Binding-site contacts:
Ligand atom C5 contacts residue ASN303 of chain 1.A at 3.7 Å.
Ligand atom C8 contacts residue GLN434 of chain 1.A at 4.1 Å.
Ligand atom C8 contacts residue ASN304 of chain 1.A at 3.0 Å.
Ligand atom C2 contacts residue ASN303 of chain 1.A at 2.5 Å.
Ligand atom O5 contacts residue ASN303 of chain 1.A at 2.4 Å (h-bond).
Ligand atom C7 contacts residue THR305 of chain 1.A at 4.3 Å.
Ligand atom N2 contacts residue ASN303 of chain 1.A at 2.9 Å (h-bond).
Ligand atom C4 contacts residue ASN303 of chain 1.A at 4.3 Å.
Ligand atom C6 contacts residue VAL436 of chain 1.A at 3.8 Å (hydrophobic).
Ligand atom O5 contacts residue VAL436 of chain 1.A at 4.1 Å.
Ligand atom C1 contacts residue ASN303 of chain 1.A at 1.4 Å.
Ligand atom O7 contacts residue ILE324 of chain 1.A at 4.3 Å.
Ligand atom C3 contacts residue ASN303 of chain 1.A at 3.8 Å.
Ligand atom O7 contacts residue THR305 of chain 1.A at 3.7 Å.
Ligand atom C8 contacts residue GLY435 of chain 1.A at 3.7 Å.
Ligand atom C7 contacts residue ASN303 of chain 1.A at 3.9 Å.
Ligand atom C8 contacts residue ASN303 of chain 1.A at 4.4 Å.
Ligand atom C7 contacts residue ASN304 of chain 1.A at 3.6 Å.
Ligand atom N2 contacts residue ASN304 of chain 1.A at 4.4 Å.
Ligand atom O7 contacts residue ASN304 of chain 1.A at 3.8 Å.

A protein and the small-molecule ligand that binds it are described below.
Small molecule (SMILES): CC(=O)N[C@@H]1[C@@H](O)[C@H](O)[C@@H](CO)O[C@H]1O

Sequence of chain 1.A:
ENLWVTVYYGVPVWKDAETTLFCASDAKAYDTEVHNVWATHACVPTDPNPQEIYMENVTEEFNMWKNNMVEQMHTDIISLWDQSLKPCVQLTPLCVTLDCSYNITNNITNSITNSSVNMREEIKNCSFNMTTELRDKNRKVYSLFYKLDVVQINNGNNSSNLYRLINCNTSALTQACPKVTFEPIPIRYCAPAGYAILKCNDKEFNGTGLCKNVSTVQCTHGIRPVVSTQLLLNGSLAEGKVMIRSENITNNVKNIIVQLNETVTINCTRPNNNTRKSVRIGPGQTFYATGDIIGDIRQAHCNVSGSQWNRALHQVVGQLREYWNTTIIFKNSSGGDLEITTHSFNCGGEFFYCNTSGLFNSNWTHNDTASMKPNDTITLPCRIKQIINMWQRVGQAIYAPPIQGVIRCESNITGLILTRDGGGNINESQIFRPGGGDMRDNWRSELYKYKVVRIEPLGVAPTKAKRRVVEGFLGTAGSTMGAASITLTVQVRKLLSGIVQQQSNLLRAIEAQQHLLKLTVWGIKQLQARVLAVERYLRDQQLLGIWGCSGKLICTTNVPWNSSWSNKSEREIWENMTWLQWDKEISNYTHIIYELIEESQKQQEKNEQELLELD